A protein and the small-molecule ligand that binds it are described below.
Small molecule (SMILES): CC(=O)N[C@@H]1[C@@H](O)[C@H](O)[C@@H](CO)O[C@H]1O

Binding-site contacts:
Ligand atom C8 contacts residue ASN162 of chain 1.A at 3.8 Å.
Ligand atom O7 contacts residue ASN162 of chain 1.A at 3.5 Å (h-bond).
Ligand atom C7 contacts residue ASN162 of chain 1.A at 3.1 Å.
Ligand atom N2 contacts residue ASN162 of chain 1.A at 2.8 Å (h-bond).
Ligand atom C4 contacts residue ASN162 of chain 1.A at 4.2 Å.
Ligand atom C1 contacts residue ASN162 of chain 1.A at 1.4 Å.
Ligand atom C3 contacts residue ASN162 of chain 1.A at 3.8 Å.
Ligand atom O5 contacts residue ASN162 of chain 1.A at 2.4 Å (h-bond).
Ligand atom C5 contacts residue ASN162 of chain 1.A at 3.7 Å.
Ligand atom C2 contacts residue ASN162 of chain 1.A at 2.5 Å.

Sequence of chain 1.A:
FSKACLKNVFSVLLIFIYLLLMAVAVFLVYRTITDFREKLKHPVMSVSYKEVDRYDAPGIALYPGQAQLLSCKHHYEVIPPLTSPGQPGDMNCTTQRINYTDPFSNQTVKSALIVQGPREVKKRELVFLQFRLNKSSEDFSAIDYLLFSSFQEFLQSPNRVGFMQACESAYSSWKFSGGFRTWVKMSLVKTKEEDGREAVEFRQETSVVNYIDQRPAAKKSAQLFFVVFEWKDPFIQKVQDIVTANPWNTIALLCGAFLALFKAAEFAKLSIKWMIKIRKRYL